Binding-site contacts:
Ligand atom C8 contacts residue ILE53 of chain 1.C at 3.9 Å (hydrophobic).
Ligand atom C6 contacts residue PHE85 of chain 1.C at 4.3 Å (hydrophobic).
Ligand atom C1 contacts residue PHE85 of chain 1.C at 4.3 Å (hydrophobic).
Ligand atom C2 contacts residue ASN54 of chain 1.C at 2.4 Å.
Ligand atom C3 contacts residue ASN54 of chain 1.C at 3.8 Å.
Ligand atom O5 contacts residue PHE85 of chain 1.C at 3.6 Å.
Ligand atom C4 contacts residue ASN54 of chain 1.C at 4.2 Å.
Ligand atom C7 contacts residue ASN54 of chain 1.C at 3.4 Å.
Ligand atom C5 contacts residue ASN54 of chain 1.C at 3.6 Å.
Ligand atom C7 contacts residue ILE53 of chain 1.C at 4.2 Å (hydrophobic).
Ligand atom C1 contacts residue ASN54 of chain 1.C at 1.4 Å.
Ligand atom O7 contacts residue ASN54 of chain 1.C at 3.2 Å (h-bond).
Ligand atom O6 contacts residue PHE85 of chain 1.C at 4.0 Å.
Ligand atom N2 contacts residue ASN54 of chain 1.C at 2.9 Å (h-bond).
Ligand atom O5 contacts residue ASN54 of chain 1.C at 2.4 Å (h-bond).
Ligand atom N2 contacts residue ILE53 of chain 1.C at 4.3 Å.

Sequence of chain 1.C:
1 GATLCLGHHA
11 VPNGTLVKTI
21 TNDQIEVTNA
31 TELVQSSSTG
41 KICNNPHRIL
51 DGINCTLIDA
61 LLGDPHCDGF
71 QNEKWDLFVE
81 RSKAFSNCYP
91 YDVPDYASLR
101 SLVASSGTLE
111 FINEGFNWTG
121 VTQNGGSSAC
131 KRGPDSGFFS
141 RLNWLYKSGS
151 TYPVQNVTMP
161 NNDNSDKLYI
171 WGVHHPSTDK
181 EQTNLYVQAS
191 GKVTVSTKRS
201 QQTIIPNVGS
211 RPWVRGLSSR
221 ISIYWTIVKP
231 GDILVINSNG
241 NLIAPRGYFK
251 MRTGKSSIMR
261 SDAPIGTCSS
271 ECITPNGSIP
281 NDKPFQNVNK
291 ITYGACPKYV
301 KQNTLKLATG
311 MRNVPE

A small-molecule ligand and the protein it binds are described below.
Small molecule (SMILES): CC(=O)N[C@H]1[C@H](O[C@H]2[C@H](O)[C@@H](NC(C)=O)CO[C@@H]2CO)O[C@H](CO)[C@@H](O)[C@@H]1O